Binding-site contacts:
Ligand atom C2 contacts residue ARG87 of chain 1.A at 3.6 Å.
Ligand atom PA contacts residue GLY116 of chain 1.A at 3.5 Å.
Ligand atom N3 contacts residue SER86 of chain 1.A at 3.5 Å.
Ligand atom O2A contacts residue THR66 of chain 1.A at 2.7 Å (h-bond).
Ligand atom O3B contacts residue GLY116 of chain 1.A at 3.5 Å.
Ligand atom O3A contacts residue ARG65 of chain 1.A at 3.6 Å.
Ligand atom O2B contacts residue GLN118 of chain 1.A at 2.9 Å (h-bond).
Ligand atom N3 contacts residue ARG87 of chain 1.A at 3.5 Å (salt-bridge).
Ligand atom O3P contacts residue SER86 of chain 1.A at 3.7 Å.
Ligand atom O5' contacts residue GLY63 of chain 1.A at 3.5 Å.
Ligand atom O2A contacts residue GLY63 of chain 1.A at 3.6 Å.
Ligand atom O1P contacts residue SER86 of chain 1.A at 2.6 Å (h-bond).
Ligand atom O5' contacts residue ARG65 of chain 1.A at 3.3 Å (salt-bridge).
Ligand atom O3B contacts residue GLY117 of chain 1.A at 3.6 Å (h-bond).
Ligand atom O2P contacts residue ARG64 of chain 1.A at 2.8 Å (salt-bridge).
Ligand atom N7 contacts residue LEU122 of chain 1.A at 3.6 Å.
Ligand atom O4' contacts residue LEU85 of chain 1.A at 3.5 Å (h-bond).
Ligand atom O3P contacts residue ARG87 of chain 1.A at 2.9 Å (salt-bridge).
Ligand atom O1P contacts residue GLN88 of chain 1.A at 2.9 Å (h-bond).
Ligand atom O2B contacts residue GLY117 of chain 1.A at 3.2 Å (h-bond).
Ligand atom C2 contacts residue LEU85 of chain 1.A at 3.6 Å (hydrophobic).
Ligand atom O1A contacts residue GLY116 of chain 1.A at 3.0 Å (h-bond).
Ligand atom N3 contacts residue LEU85 of chain 1.A at 3.3 Å.
Ligand atom C1' contacts residue LEU85 of chain 1.A at 3.4 Å (hydrophobic).
Ligand atom O1A contacts residue GLN118 of chain 1.A at 3.5 Å (h-bond).
Ligand atom O4' contacts residue ARG64 of chain 1.A at 3.6 Å (salt-bridge).
Ligand atom O1B contacts residue ARG65 of chain 1.A at 2.9 Å (salt-bridge).
Ligand atom C2 contacts residue GLY100 of chain 1.A at 3.6 Å.
Ligand atom C3' contacts residue GLN118 of chain 1.A at 3.6 Å.
Ligand atom N6 contacts residue ARG87 of chain 1.A at 3.5 Å (salt-bridge).
Ligand atom C6 contacts residue ARG87 of chain 1.A at 3.5 Å.
Ligand atom C4 contacts residue LEU85 of chain 1.A at 3.6 Å (hydrophobic).
Ligand atom O2' contacts residue ARG64 of chain 1.A at 3.5 Å.
Ligand atom C5 contacts residue ARG87 of chain 1.A at 3.5 Å.
Ligand atom O1A contacts residue VAL119 of chain 1.A at 3.4 Å (h-bond).
Ligand atom O2A contacts residue GLY116 of chain 1.A at 3.1 Å (h-bond).
Ligand atom C8 contacts residue GLN118 of chain 1.A at 3.2 Å.
Ligand atom O1P contacts residue ARG64 of chain 1.A at 2.9 Å (salt-bridge).
Ligand atom O5' contacts residue ARG64 of chain 1.A at 3.6 Å.
Ligand atom P2' contacts residue SER86 of chain 1.A at 3.6 Å.

Sequence of chain 1.A:
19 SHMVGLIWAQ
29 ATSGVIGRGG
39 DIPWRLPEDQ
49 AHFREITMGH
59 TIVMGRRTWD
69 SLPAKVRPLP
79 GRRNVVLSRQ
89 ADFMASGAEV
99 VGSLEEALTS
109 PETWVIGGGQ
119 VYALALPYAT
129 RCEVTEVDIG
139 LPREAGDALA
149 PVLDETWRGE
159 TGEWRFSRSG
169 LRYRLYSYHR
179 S

This protein binds this small molecule.
Small molecule (SMILES): Nc1ncnc2c1ncn2[C@@H]1O[C@H](CO[P](=O)(O)OP(=O)(O)O)[C@@H](O)[C@H]1OP(=O)(O)O